Sequence of chain 1.I:
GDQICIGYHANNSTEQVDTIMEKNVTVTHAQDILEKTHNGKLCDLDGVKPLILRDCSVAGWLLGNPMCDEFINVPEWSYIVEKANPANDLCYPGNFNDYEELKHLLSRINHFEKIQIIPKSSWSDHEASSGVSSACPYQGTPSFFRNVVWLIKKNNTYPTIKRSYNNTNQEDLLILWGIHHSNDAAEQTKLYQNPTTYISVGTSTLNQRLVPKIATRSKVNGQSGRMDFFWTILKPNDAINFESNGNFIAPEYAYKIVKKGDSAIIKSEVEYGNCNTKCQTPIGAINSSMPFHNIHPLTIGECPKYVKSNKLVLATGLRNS

Sequence of chain 1.K:
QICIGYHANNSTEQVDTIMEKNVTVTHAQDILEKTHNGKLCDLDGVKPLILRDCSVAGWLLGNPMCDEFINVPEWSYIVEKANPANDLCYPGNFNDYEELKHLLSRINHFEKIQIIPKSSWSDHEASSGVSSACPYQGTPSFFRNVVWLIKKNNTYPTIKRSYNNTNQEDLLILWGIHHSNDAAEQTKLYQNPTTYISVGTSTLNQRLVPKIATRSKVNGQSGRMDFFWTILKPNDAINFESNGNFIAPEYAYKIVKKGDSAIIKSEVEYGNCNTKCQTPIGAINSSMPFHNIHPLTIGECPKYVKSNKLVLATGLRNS

Binding-site contacts:
Ligand atom C5 contacts residue ASN171 of chain 1.I at 3.4 Å.
Ligand atom C5 contacts residue ASN242 of chain 1.I at 4.4 Å.
Ligand atom N2 contacts residue ASN242 of chain 1.I at 3.5 Å (h-bond).
Ligand atom N2 contacts residue ALA244 of chain 1.I at 4.5 Å.
Ligand atom C2 contacts residue ASN171 of chain 1.I at 2.8 Å.
Ligand atom C7 contacts residue ASN171 of chain 1.I at 4.2 Å.
Ligand atom C6 contacts residue ASN171 of chain 1.I at 4.4 Å.
Ligand atom C1 contacts residue ASN171 of chain 1.I at 1.5 Å.
Ligand atom C8 contacts residue ALA244 of chain 1.I at 3.9 Å (hydrophobic).
Ligand atom C7 contacts residue ALA244 of chain 1.I at 4.3 Å (hydrophobic).
Ligand atom C8 contacts residue SER223 of chain 1.K at 3.2 Å.
Ligand atom C1 contacts residue ASN242 of chain 1.I at 3.6 Å.
Ligand atom C8 contacts residue LYS224 of chain 1.K at 4.4 Å.
Ligand atom C3 contacts residue ASN242 of chain 1.I at 4.0 Å.
Ligand atom O5 contacts residue ASN171 of chain 1.I at 2.1 Å (h-bond).
Ligand atom C2 contacts residue ASN242 of chain 1.I at 3.9 Å.
Ligand atom N2 contacts residue ASN171 of chain 1.I at 3.4 Å (h-bond).
Ligand atom C3 contacts residue ASN171 of chain 1.I at 4.0 Å.
Ligand atom C4 contacts residue ASN171 of chain 1.I at 4.2 Å.

A small-molecule ligand and the protein it binds are described below.
Small molecule (SMILES): CC(=O)N[C@@H]1[C@@H](O)[C@H](O)[C@@H](CO)O[C@H]1O